This protein binds this small molecule.
Small molecule (SMILES): CC(=O)N[C@H]1[C@H]([C@H](O)[C@H](O)CO)O[C@@](O)(C(=O)O)C[C@@H]1O

Binding-site contacts:
Ligand atom O4 contacts residue ASN231 of chain 2.A at 4.2 Å.
Ligand atom C2 contacts residue THR286 of chain 22.A at 4.2 Å.
Ligand atom C2 contacts residue ASN231 of chain 2.A at 4.0 Å.
Ligand atom O4 contacts residue TRP287 of chain 22.A at 4.1 Å.
Ligand atom O1B contacts residue ASN284 of chain 22.A at 3.7 Å.
Ligand atom O2 contacts residue ARG232 of chain 2.A at 4.5 Å.
Ligand atom O2 contacts residue THR286 of chain 22.A at 4.0 Å.
Ligand atom O2 contacts residue ASN231 of chain 2.A at 4.2 Å.
Ligand atom C11 contacts residue SER256 of chain 2.A at 4.3 Å.
Ligand atom C5 contacts residue ASN231 of chain 2.A at 4.5 Å.
Ligand atom O2 contacts residue ASN284 of chain 22.A at 3.0 Å (h-bond).
Ligand atom C10 contacts residue SER256 of chain 2.A at 4.2 Å.
Ligand atom C11 contacts residue ASN55 of chain 22.A at 3.2 Å.
Ligand atom O10 contacts residue SER52 of chain 22.A at 4.4 Å.
Ligand atom O4 contacts residue VAL257 of chain 2.A at 3.1 Å.
Ligand atom C11 contacts residue GLY254 of chain 2.A at 3.6 Å.
Ligand atom O1A contacts residue ARG232 of chain 2.A at 3.5 Å.
Ligand atom C3 contacts residue TRP287 of chain 22.A at 4.1 Å (hydrophobic).
Ligand atom O1B contacts residue ASN231 of chain 2.A at 4.3 Å.
Ligand atom C4 contacts residue VAL257 of chain 2.A at 4.4 Å (hydrophobic).
Ligand atom C2 contacts residue ASN284 of chain 22.A at 3.9 Å.
Ligand atom O1B contacts residue ARG232 of chain 2.A at 2.5 Å (salt-bridge).
Ligand atom O1A contacts residue THR286 of chain 22.A at 4.2 Å.
Ligand atom C3 contacts residue ASN231 of chain 2.A at 3.9 Å.
Ligand atom O2 contacts residue TRP287 of chain 22.A at 4.5 Å.
Ligand atom C4 contacts residue ASN231 of chain 2.A at 3.5 Å.
Ligand atom O10 contacts residue SER256 of chain 2.A at 3.5 Å (h-bond).
Ligand atom C11 contacts residue ALA253 of chain 2.A at 3.6 Å (hydrophobic).
Ligand atom C1 contacts residue ASN284 of chain 22.A at 3.8 Å.
Ligand atom C1 contacts residue ARG232 of chain 2.A at 3.6 Å.
Ligand atom C10 contacts residue ASN55 of chain 22.A at 3.8 Å.
Ligand atom O1A contacts residue ASN231 of chain 2.A at 2.7 Å (h-bond).
Ligand atom O10 contacts residue ASN55 of chain 22.A at 3.4 Å (h-bond).
Ligand atom C3 contacts residue THR286 of chain 22.A at 3.5 Å.
Ligand atom C1 contacts residue ASN231 of chain 2.A at 3.6 Å.
Ligand atom O1A contacts residue ASN284 of chain 22.A at 4.5 Å.

Sequence of chain 22.A:
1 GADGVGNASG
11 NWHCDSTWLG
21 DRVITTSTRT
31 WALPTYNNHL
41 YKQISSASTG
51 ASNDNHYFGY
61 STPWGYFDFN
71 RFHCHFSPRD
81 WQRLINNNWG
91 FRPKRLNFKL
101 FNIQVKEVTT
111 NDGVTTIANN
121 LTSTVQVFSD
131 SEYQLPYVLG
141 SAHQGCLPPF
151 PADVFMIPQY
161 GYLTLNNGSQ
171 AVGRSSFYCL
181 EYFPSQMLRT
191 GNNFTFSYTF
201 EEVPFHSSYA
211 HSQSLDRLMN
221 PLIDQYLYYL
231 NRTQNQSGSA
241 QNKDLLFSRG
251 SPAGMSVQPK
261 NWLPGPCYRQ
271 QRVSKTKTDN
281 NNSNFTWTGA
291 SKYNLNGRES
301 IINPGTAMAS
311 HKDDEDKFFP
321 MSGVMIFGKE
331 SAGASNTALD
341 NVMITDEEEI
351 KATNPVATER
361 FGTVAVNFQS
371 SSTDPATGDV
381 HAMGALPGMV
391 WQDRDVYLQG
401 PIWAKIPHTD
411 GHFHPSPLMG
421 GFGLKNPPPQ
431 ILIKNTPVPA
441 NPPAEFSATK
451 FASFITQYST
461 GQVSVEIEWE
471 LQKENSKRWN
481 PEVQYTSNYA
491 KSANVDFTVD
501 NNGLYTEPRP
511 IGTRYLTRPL

Sequence of chain 2.A:
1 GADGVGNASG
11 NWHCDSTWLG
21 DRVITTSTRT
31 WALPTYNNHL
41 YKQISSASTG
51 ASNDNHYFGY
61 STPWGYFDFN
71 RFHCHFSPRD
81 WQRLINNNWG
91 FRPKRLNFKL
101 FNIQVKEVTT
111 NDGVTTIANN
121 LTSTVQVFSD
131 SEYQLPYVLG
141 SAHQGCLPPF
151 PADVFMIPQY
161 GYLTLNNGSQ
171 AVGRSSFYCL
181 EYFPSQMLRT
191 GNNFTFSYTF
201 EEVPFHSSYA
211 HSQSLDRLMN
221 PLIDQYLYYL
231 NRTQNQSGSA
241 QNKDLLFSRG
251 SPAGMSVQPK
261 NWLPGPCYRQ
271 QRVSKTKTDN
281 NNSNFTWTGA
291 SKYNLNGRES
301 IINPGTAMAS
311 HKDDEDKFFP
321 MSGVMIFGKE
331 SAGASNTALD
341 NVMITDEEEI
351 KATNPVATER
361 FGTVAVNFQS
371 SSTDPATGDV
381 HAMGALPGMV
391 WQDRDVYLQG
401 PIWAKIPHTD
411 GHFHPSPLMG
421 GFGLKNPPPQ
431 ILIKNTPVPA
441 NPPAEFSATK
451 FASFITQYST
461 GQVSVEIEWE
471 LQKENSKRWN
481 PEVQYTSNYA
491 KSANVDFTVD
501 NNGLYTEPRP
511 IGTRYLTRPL